Sequence of chain 1.H:
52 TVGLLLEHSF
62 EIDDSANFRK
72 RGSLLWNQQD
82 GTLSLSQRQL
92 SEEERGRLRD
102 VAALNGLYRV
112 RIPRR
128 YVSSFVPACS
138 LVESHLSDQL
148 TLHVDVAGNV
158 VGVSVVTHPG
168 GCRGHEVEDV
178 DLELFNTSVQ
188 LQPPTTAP

The small molecule below binds the protein below.
Small molecule (SMILES): CC(=O)N[C@@H]1[C@@H](O)[C@H](O)[C@@H](CO)O[C@H]1O

Binding-site contacts:
Ligand atom C5 contacts residue SER144 of chain 1.H at 4.3 Å.
Ligand atom O7 contacts residue ASN183 of chain 1.H at 3.6 Å (h-bond).
Ligand atom N2 contacts residue ASN183 of chain 1.H at 2.5 Å (h-bond).
Ligand atom C3 contacts residue ASN183 of chain 1.H at 3.7 Å.
Ligand atom C7 contacts residue ASN183 of chain 1.H at 3.2 Å.
Ligand atom O5 contacts residue SER144 of chain 1.H at 3.4 Å (h-bond).
Ligand atom C2 contacts residue ASN183 of chain 1.H at 2.2 Å.
Ligand atom C8 contacts residue ASN183 of chain 1.H at 4.0 Å.
Ligand atom C5 contacts residue ASN183 of chain 1.H at 3.8 Å.
Ligand atom C1 contacts residue ASN183 of chain 1.H at 1.5 Å.
Ligand atom N2 contacts residue SER144 of chain 1.H at 4.3 Å.
Ligand atom N2 contacts residue HIS142 of chain 1.H at 4.5 Å.
Ligand atom C4 contacts residue ASN183 of chain 1.H at 4.2 Å.
Ligand atom O5 contacts residue ASN183 of chain 1.H at 2.6 Å (h-bond).
Ligand atom C4 contacts residue SER144 of chain 1.H at 4.2 Å.
Ligand atom C2 contacts residue SER144 of chain 1.H at 3.4 Å.
Ligand atom C1 contacts residue SER144 of chain 1.H at 3.6 Å.
Ligand atom C3 contacts residue SER144 of chain 1.H at 4.3 Å.